Binding-site contacts:
Ligand atom OAA contacts residue PRO124 of chain 1.A at 3.6 Å (h-bond).
Ligand atom CAD contacts residue GLN13 of chain 1.A at 3.8 Å.
Ligand atom CAD contacts residue ASP224 of chain 1.A at 3.8 Å.
Ligand atom NAH contacts residue GOL1 of chain 1.E at 3.7 Å.
Ligand atom CAJ contacts residue PRO124 of chain 1.A at 3.5 Å (hydrophobic).
Ligand atom CAN contacts residue GOL1 of chain 1.D at 3.4 Å.
Ligand atom CAK contacts residue SER180 of chain 1.A at 3.6 Å.
Ligand atom CAE contacts residue PRO124 of chain 1.A at 3.6 Å (hydrophobic).
Ligand atom CAK contacts residue PHE92 of chain 1.A at 3.7 Å (hydrophobic).
Ligand atom CAL contacts residue PRO124 of chain 1.A at 3.6 Å (hydrophobic).
Ligand atom NAG contacts residue GOL1 of chain 1.D at 3.8 Å.
Ligand atom SAB contacts residue SER179 of chain 1.A at 3.7 Å.
Ligand atom CAM contacts residue GOL1 of chain 1.D at 3.3 Å.
Ligand atom NAI contacts residue PHE92 of chain 1.A at 3.3 Å.
Ligand atom NAI contacts residue GOL1 of chain 1.D at 3.8 Å.
Ligand atom CAN contacts residue PHE92 of chain 1.A at 3.3 Å (hydrophobic).
Ligand atom OAA contacts residue PHE92 of chain 1.A at 3.4 Å.
Ligand atom CAJ contacts residue GOL1 of chain 1.D at 3.6 Å.
Ligand atom NAH contacts residue SER180 of chain 1.A at 2.7 Å (h-bond).
Ligand atom CAL contacts residue GOL1 of chain 1.D at 3.6 Å.
Ligand atom NAG contacts residue ARG131 of chain 1.A at 3.0 Å (salt-bridge).
Ligand atom CAF contacts residue PHE92 of chain 1.A at 3.8 Å (hydrophobic).
Ligand atom CAJ contacts residue THR126 of chain 1.A at 3.4 Å.
Ligand atom OAA contacts residue ARG131 of chain 1.A at 2.9 Å (salt-bridge).
Ligand atom CAL contacts residue PHE92 of chain 1.A at 3.4 Å (hydrophobic).
Ligand atom CAC contacts residue ASP224 of chain 1.A at 3.7 Å.
Ligand atom OAA contacts residue LEU125 of chain 1.A at 3.5 Å.
Ligand atom NAG contacts residue SER180 of chain 1.A at 3.5 Å (h-bond).
Ligand atom CAF contacts residue GOL1 of chain 1.D at 3.8 Å.
Ligand atom NAI contacts residue THR126 of chain 1.A at 3.4 Å (h-bond).
Ligand atom CAM contacts residue PHE92 of chain 1.A at 3.4 Å (hydrophobic).
Ligand atom NAO contacts residue GOL1 of chain 1.D at 3.4 Å.
Ligand atom NAO contacts residue PHE92 of chain 1.A at 3.3 Å.
Ligand atom CAJ contacts residue PHE92 of chain 1.A at 3.2 Å (hydrophobic).
Ligand atom NAI contacts residue PRO124 of chain 1.A at 2.7 Å (h-bond).
Ligand atom CAE contacts residue PHE92 of chain 1.A at 3.7 Å (hydrophobic).
Ligand atom OAA contacts residue THR126 of chain 1.A at 2.8 Å (h-bond).
Ligand atom SAB contacts residue TRP223 of chain 1.A at 3.8 Å.
Ligand atom SAB contacts residue SER180 of chain 1.A at 3.4 Å (h-bond).
Ligand atom NAG contacts residue PHE92 of chain 1.A at 3.3 Å.

A small-molecule ligand and the protein it binds are described below.
Small molecule (SMILES): O=c1[nH]c2ccccc2n2c(S)nnc12

Sequence of chain 1.A:
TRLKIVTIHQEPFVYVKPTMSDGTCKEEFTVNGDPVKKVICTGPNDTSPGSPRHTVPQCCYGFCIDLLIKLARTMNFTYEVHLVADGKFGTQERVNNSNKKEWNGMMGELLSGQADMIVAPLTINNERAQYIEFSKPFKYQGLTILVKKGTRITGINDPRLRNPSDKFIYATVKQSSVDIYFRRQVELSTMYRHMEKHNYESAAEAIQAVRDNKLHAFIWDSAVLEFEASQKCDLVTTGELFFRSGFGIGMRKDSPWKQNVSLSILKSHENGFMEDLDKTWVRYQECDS